A protein and the small-molecule ligand that binds it are described below.
Small molecule (SMILES): CC(C)=CCC/C(C)=C/CC/C(C)=C/CC/C(C)=C/CC/C(C)=C/CC/C(C)=C/CC/C(C)=C/CC/C(C)=C/CO[P](=O)(O)OP(=O)(O)O

Sequence of chain 1.A:
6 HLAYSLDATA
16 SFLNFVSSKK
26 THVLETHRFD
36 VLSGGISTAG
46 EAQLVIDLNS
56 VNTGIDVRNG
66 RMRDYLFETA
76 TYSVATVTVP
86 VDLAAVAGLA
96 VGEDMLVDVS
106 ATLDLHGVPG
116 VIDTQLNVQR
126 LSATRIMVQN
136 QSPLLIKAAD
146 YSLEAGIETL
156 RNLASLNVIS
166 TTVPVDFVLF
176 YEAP

Binding-site contacts:
Ligand atom O4 contacts residue LEU161 of chain 1.A at 3.6 Å.
Ligand atom C12 contacts residue VAL82 of chain 1.A at 3.8 Å (hydrophobic).
Ligand atom C18 contacts residue ILE141 of chain 1.A at 3.6 Å (hydrophobic).
Ligand atom C9 contacts residue LEU174 of chain 1.A at 3.5 Å (hydrophobic).
Ligand atom C27 contacts residue VAL168 of chain 1.A at 3.8 Å (hydrophobic).
Ligand atom C18 contacts residue VAL170 of chain 1.A at 3.8 Å (hydrophobic).
Ligand atom O7 contacts residue LYS24 of chain 1.A at 3.1 Å (salt-bridge).
Ligand atom C22 contacts residue PHE34 of chain 1.A at 3.8 Å (hydrophobic).
Ligand atom P2 contacts residue LYS24 of chain 1.A at 3.7 Å.
Ligand atom C3 contacts residue VAL86 of chain 1.A at 3.7 Å (hydrophobic).
Ligand atom C8 contacts residue VAL84 of chain 1.A at 3.7 Å (hydrophobic).
Ligand atom C30 contacts residue VAL168 of chain 1.A at 3.7 Å (hydrophobic).
Ligand atom C3 contacts residue VAL123 of chain 1.A at 3.8 Å (hydrophobic).
Ligand atom O6 contacts residue LYS24 of chain 1.A at 3.6 Å (salt-bridge).
Ligand atom C19 contacts residue ILE51 of chain 1.A at 3.8 Å (hydrophobic).
Ligand atom O5 contacts residue ALA159 of chain 1.A at 3.8 Å.
Ligand atom O7 contacts residue LEU161 of chain 1.A at 3.5 Å.
Ligand atom C8 contacts residue TYR176 of chain 1.A at 3.8 Å (hydrophobic).
Ligand atom C4 contacts residue VAL86 of chain 1.A at 3.8 Å (hydrophobic).
Ligand atom O4 contacts residue ALA159 of chain 1.A at 3.5 Å.
Ligand atom O2 contacts residue LYS24 of chain 1.A at 2.8 Å (salt-bridge).
Ligand atom C5 contacts residue ALA47 of chain 1.A at 3.7 Å (hydrophobic).
Ligand atom C30 contacts residue LEU71 of chain 1.A at 3.8 Å (hydrophobic).
Ligand atom C33 contacts residue SER22 of chain 1.A at 3.8 Å.
Ligand atom C18 contacts residue ILE117 of chain 1.A at 3.8 Å (hydrophobic).
Ligand atom C6 contacts residue TYR176 of chain 1.A at 3.7 Å (hydrophobic).
Ligand atom C28 contacts residue ALA143 of chain 1.A at 3.9 Å (hydrophobic).
Ligand atom C28 contacts residue VAL168 of chain 1.A at 3.6 Å (hydrophobic).
Ligand atom C14 contacts residue PHE172 of chain 1.A at 3.8 Å (hydrophobic).
Ligand atom C11 contacts residue PHE172 of chain 1.A at 3.7 Å (hydrophobic).
Ligand atom C33 contacts residue ILE164 of chain 1.A at 3.7 Å (hydrophobic).
Ligand atom O1 contacts residue ARG63 of chain 1.A at 3.8 Å.
Ligand atom C33 contacts residue SER165 of chain 1.A at 3.7 Å.
Ligand atom C12 contacts residue PHE172 of chain 1.A at 3.7 Å (hydrophobic).
Ligand atom C2 contacts residue VAL86 of chain 1.A at 3.6 Å (hydrophobic).
Ligand atom C23 contacts residue PHE34 of chain 1.A at 3.7 Å (hydrophobic).
Ligand atom O3 contacts residue ARG63 of chain 1.A at 3.8 Å.
Ligand atom C40 contacts residue LEU161 of chain 1.A at 3.7 Å (hydrophobic).
Ligand atom O2 contacts residue ARG63 of chain 1.A at 2.9 Å (salt-bridge).
Ligand atom C14 contacts residue VAL82 of chain 1.A at 3.7 Å (hydrophobic).